Sequence of chain 1.A:
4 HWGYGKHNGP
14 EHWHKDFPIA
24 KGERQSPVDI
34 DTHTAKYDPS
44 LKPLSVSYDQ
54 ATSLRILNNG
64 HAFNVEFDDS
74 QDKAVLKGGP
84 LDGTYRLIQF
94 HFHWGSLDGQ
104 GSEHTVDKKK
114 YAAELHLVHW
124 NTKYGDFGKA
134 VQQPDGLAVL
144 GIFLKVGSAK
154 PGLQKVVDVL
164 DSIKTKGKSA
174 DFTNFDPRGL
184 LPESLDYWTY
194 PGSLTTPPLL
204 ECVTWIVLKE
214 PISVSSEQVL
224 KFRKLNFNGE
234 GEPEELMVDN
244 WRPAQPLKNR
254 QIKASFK

Binding-site contacts:
Ligand atom SAT contacts residue HIS119 of chain 1.A at 4.0 Å.
Ligand atom CAH contacts residue PHE130 of chain 1.A at 3.6 Å (hydrophobic).
Ligand atom CAR contacts residue GOL1 of chain 1.B at 3.6 Å.
Ligand atom OAD contacts residue TRP208 of chain 1.A at 3.6 Å.
Ligand atom CAS contacts residue LEU197 of chain 1.A at 3.9 Å (hydrophobic).
Ligand atom CAM contacts residue HIS94 of chain 1.A at 4.0 Å.
Ligand atom OAD contacts residue THR198 of chain 1.A at 3.0 Å (h-bond).
Ligand atom OAC contacts residue VAL121 of chain 1.A at 3.8 Å.
Ligand atom CAK contacts residue LEU197 of chain 1.A at 4.1 Å (hydrophobic).
Ligand atom CAF contacts residue PHE130 of chain 1.A at 3.9 Å (hydrophobic).
Ligand atom NAA contacts residue HIS94 of chain 1.A at 3.3 Å (h-bond).
Ligand atom SAT contacts residue ZN1 of chain 1.C at 3.0 Å.
Ligand atom CAP contacts residue GOL1 of chain 1.B at 4.1 Å.
Ligand atom CAE contacts residue VAL134 of chain 1.A at 3.8 Å (hydrophobic).
Ligand atom OAB contacts residue PHE130 of chain 1.A at 3.3 Å.
Ligand atom OAC contacts residue HIS119 of chain 1.A at 3.6 Å.
Ligand atom CAG contacts residue VAL134 of chain 1.A at 4.0 Å (hydrophobic).
Ligand atom OAD contacts residue SER196 of chain 1.A at 4.1 Å.
Ligand atom CAL contacts residue THR199 of chain 1.A at 3.5 Å.
Ligand atom NAA contacts residue HIS119 of chain 1.A at 3.4 Å (h-bond).
Ligand atom CAM contacts residue VAL121 of chain 1.A at 4.1 Å (hydrophobic).
Ligand atom SAT contacts residue THR198 of chain 1.A at 3.9 Å.
Ligand atom CAM contacts residue LEU197 of chain 1.A at 3.9 Å (hydrophobic).
Ligand atom OAC contacts residue HIS94 of chain 1.A at 3.3 Å.
Ligand atom CAI contacts residue PRO201 of chain 1.A at 4.0 Å (hydrophobic).
Ligand atom CAK contacts residue GOL1 of chain 1.B at 3.7 Å.
Ligand atom SAT contacts residue HIS94 of chain 1.A at 3.9 Å.
Ligand atom CAK contacts residue GLN92 of chain 1.A at 3.9 Å.
Ligand atom CAJ contacts residue THR199 of chain 1.A at 3.2 Å.
Ligand atom OAC contacts residue ZN1 of chain 1.C at 3.1 Å.
Ligand atom OAB contacts residue GOL1 of chain 1.B at 4.0 Å.
Ligand atom OAD contacts residue LEU197 of chain 1.A at 3.3 Å.
Ligand atom CAL contacts residue LEU197 of chain 1.A at 3.9 Å (hydrophobic).
Ligand atom NAO contacts residue GOL1 of chain 1.B at 3.9 Å.
Ligand atom NAA contacts residue THR198 of chain 1.A at 2.8 Å (h-bond).
Ligand atom CAJ contacts residue GOL1 of chain 1.B at 3.8 Å.
Ligand atom CAQ contacts residue PHE130 of chain 1.A at 3.9 Å (hydrophobic).
Ligand atom NAA contacts residue ZN1 of chain 1.C at 2.0 Å.
Ligand atom OAC contacts residue VAL142 of chain 1.A at 4.0 Å.
Ligand atom NAA contacts residue HIS96 of chain 1.A at 3.3 Å (h-bond).

A small-molecule ligand and the protein it binds are described below.
Small molecule (SMILES): NS(=O)(=O)c1ccc(NC(=O)Cc2ccccc2)cc1